Binding-site contacts:
Ligand atom C19 contacts residue TYR84 of chain 1.B at 3.8 Å (hydrophobic).
Ligand atom C22 contacts residue GLY17 of chain 1.B at 3.5 Å.
Ligand atom C12 contacts residue LEU16 of chain 1.B at 3.5 Å (hydrophobic).
Ligand atom C20 contacts residue ASN87 of chain 1.B at 3.8 Å.
Ligand atom C8 contacts residue GLY88 of chain 1.B at 3.4 Å.
Ligand atom C10 contacts residue MET85 of chain 1.B at 3.7 Å (hydrophobic).
Ligand atom N16 contacts residue THR82 of chain 1.B at 3.5 Å (h-bond).
Ligand atom C11 contacts residue GLY88 of chain 1.B at 3.8 Å.
Ligand atom N16 contacts residue ALA36 of chain 1.B at 3.3 Å.
Ligand atom C6 contacts residue LEU136 of chain 1.B at 3.6 Å (hydrophobic).
Ligand atom N30 contacts residue CYS89 of chain 1.B at 3.7 Å.
Ligand atom C33 contacts residue CYS89 of chain 1.B at 3.7 Å (hydrophobic).
Ligand atom C14 contacts residue LEU136 of chain 1.B at 3.8 Å (hydrophobic).
Ligand atom C23 contacts residue THR18 of chain 1.B at 3.5 Å.
Ligand atom C9 contacts residue GLY88 of chain 1.B at 3.8 Å.
Ligand atom C36 contacts residue ASN92 of chain 1.B at 3.7 Å.
Ligand atom O15 contacts residue ALA36 of chain 1.B at 3.5 Å.
Ligand atom O15 contacts residue GLU83 of chain 1.B at 3.8 Å.
Ligand atom C10 contacts residue GLY88 of chain 1.B at 3.4 Å.
Ligand atom C14 contacts residue MET85 of chain 1.B at 3.7 Å (hydrophobic).
Ligand atom C32 contacts residue CYS89 of chain 1.B at 3.6 Å (hydrophobic).
Ligand atom C13 contacts residue LEU16 of chain 1.B at 3.5 Å (hydrophobic).
Ligand atom O15 contacts residue MET85 of chain 1.B at 2.8 Å (h-bond).
Ligand atom C14 contacts residue GLU83 of chain 1.B at 3.8 Å.
Ligand atom C20 contacts residue GLY88 of chain 1.B at 3.8 Å.
Ligand atom C31 contacts residue CYS89 of chain 1.B at 3.6 Å (hydrophobic).
Ligand atom N16 contacts residue LEU136 of chain 1.B at 3.6 Å.
Ligand atom N7 contacts residue MET85 of chain 1.B at 3.1 Å (h-bond).
Ligand atom C37 contacts residue ASN92 of chain 1.B at 3.8 Å.
Ligand atom C22 contacts residue THR18 of chain 1.B at 3.4 Å.
Ligand atom C20 contacts residue ALA86 of chain 1.B at 3.6 Å (hydrophobic).
Ligand atom F27 contacts residue LEU136 of chain 1.B at 3.7 Å.
Ligand atom C8 contacts residue MET85 of chain 1.B at 3.7 Å (hydrophobic).
Ligand atom F27 contacts residue CYS89 of chain 1.B at 3.5 Å.
Ligand atom O15 contacts residue TYR84 of chain 1.B at 3.2 Å.
Ligand atom C14 contacts residue ALA36 of chain 1.B at 3.4 Å (hydrophobic).
Ligand atom C21 contacts residue VAL24 of chain 1.B at 3.8 Å (hydrophobic).
Ligand atom N16 contacts residue GLU83 of chain 1.B at 2.9 Å (salt-bridge).
Ligand atom N7 contacts residue LEU16 of chain 1.B at 3.8 Å.
Ligand atom C5 contacts residue LEU136 of chain 1.B at 3.5 Å (hydrophobic).

Sequence of chain 1.B:
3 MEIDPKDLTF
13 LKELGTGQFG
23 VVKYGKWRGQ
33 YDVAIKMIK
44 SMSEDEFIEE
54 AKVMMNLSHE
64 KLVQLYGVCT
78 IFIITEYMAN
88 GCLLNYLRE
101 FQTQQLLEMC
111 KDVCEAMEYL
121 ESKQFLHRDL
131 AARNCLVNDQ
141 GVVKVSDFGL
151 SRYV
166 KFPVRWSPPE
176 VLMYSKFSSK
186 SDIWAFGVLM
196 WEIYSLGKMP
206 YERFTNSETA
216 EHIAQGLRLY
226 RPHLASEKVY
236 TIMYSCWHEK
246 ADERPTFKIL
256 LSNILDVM

Sequence of chain 1.A:
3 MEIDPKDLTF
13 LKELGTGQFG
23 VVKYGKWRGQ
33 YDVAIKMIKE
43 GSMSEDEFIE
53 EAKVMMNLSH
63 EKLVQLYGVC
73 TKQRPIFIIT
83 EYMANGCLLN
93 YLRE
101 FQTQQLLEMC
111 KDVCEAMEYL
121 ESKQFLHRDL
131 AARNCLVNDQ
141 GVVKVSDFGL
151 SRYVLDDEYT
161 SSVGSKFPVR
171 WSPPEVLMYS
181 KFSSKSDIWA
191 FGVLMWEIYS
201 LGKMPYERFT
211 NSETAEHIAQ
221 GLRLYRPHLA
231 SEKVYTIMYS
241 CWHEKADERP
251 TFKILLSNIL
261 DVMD

A small-molecule ligand and the protein it binds are described below.
Small molecule (SMILES): CC(C)(O)c1ccc2c(c1)[nH]c1c(C(N)=O)ccc(-c3cccc(-n4cnc5ccccc5c4=O)c3F)c12